Binding-site contacts:
Ligand atom C3 contacts residue ASN280 of chain 27.E at 3.8 Å.
Ligand atom C7 contacts residue ASN280 of chain 27.E at 3.9 Å.
Ligand atom O5 contacts residue ASN280 of chain 27.E at 2.4 Å (h-bond).
Ligand atom N2 contacts residue ASN280 of chain 27.E at 2.9 Å (h-bond).
Ligand atom C5 contacts residue ASN280 of chain 27.E at 3.7 Å.
Ligand atom C1 contacts residue ASN280 of chain 27.E at 1.4 Å.
Ligand atom O7 contacts residue ASN280 of chain 27.E at 4.4 Å.
Ligand atom C8 contacts residue GLY296 of chain 27.E at 4.4 Å.
Ligand atom C2 contacts residue ASN280 of chain 27.E at 2.5 Å.
Ligand atom C4 contacts residue ASN280 of chain 27.E at 4.2 Å.
Ligand atom C8 contacts residue ARG324 of chain 27.E at 4.2 Å.

Sequence of chain 27.E:
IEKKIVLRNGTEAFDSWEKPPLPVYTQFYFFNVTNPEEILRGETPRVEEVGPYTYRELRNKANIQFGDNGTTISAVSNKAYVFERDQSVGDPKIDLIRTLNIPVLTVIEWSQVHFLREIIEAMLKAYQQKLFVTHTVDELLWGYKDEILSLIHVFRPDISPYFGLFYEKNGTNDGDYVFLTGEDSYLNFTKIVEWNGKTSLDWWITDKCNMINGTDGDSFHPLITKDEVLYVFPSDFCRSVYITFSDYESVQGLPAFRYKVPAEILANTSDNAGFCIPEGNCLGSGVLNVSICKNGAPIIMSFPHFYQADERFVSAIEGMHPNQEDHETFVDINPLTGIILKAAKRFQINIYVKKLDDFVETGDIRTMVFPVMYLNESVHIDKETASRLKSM

The protein below binds the small molecule below.
Small molecule (SMILES): CC(=O)N[C@H]1[C@H](O[C@H]2[C@H](O)[C@@H](NC(C)=O)CO[C@@H]2CO)O[C@H](CO)[C@@H](O)[C@@H]1O